A protein and the small-molecule ligand that binds it are described below.
Small molecule (SMILES): CC(=O)N[C@@H]1[C@@H](O)[C@H](O)[C@@H](CO)O[C@H]1O

Binding-site contacts:
Ligand atom C5 contacts residue ASP87 of chain 1.C at 4.3 Å.
Ligand atom C8 contacts residue ASN48 of chain 1.C at 4.4 Å.
Ligand atom C7 contacts residue ARG65 of chain 1.C at 3.5 Å.
Ligand atom C1 contacts residue TYR91 of chain 1.C at 3.8 Å (hydrophobic).
Ligand atom O3 contacts residue ASP87 of chain 1.C at 3.6 Å.
Ligand atom C4 contacts residue ASP87 of chain 1.C at 3.9 Å.
Ligand atom C4 contacts residue ASN48 of chain 1.C at 4.2 Å.
Ligand atom O4 contacts residue ASP87 of chain 1.C at 3.7 Å.
Ligand atom O3 contacts residue ARG65 of chain 1.C at 3.5 Å (salt-bridge).
Ligand atom O4 contacts residue GLY86 of chain 1.C at 3.9 Å.
Ligand atom C8 contacts residue ILE80 of chain 1.C at 3.6 Å (hydrophobic).
Ligand atom N2 contacts residue ASP87 of chain 1.C at 4.4 Å.
Ligand atom C6 contacts residue GLY86 of chain 1.C at 3.7 Å.
Ligand atom O7 contacts residue ASP87 of chain 1.C at 3.0 Å (salt-bridge).
Ligand atom C7 contacts residue ASP87 of chain 1.C at 3.9 Å.
Ligand atom C1 contacts residue ASN48 of chain 1.C at 1.4 Å.
Ligand atom C2 contacts residue ASP87 of chain 1.C at 4.2 Å.
Ligand atom C5 contacts residue ASN48 of chain 1.C at 3.7 Å.
Ligand atom O7 contacts residue ARG65 of chain 1.C at 3.5 Å (salt-bridge).
Ligand atom C3 contacts residue ASP87 of chain 1.C at 3.2 Å.
Ligand atom N2 contacts residue ARG65 of chain 1.C at 4.0 Å.
Ligand atom C7 contacts residue ASN48 of chain 1.C at 3.3 Å.
Ligand atom N2 contacts residue ASP63 of chain 1.C at 3.9 Å.
Ligand atom C2 contacts residue ASN48 of chain 1.C at 2.4 Å.
Ligand atom C7 contacts residue TYR91 of chain 1.C at 3.8 Å (hydrophobic).
Ligand atom C7 contacts residue ASP63 of chain 1.C at 4.2 Å.
Ligand atom C8 contacts residue ARG65 of chain 1.C at 3.7 Å.
Ligand atom O7 contacts residue ASN48 of chain 1.C at 3.6 Å (h-bond).
Ligand atom O3 contacts residue ASP63 of chain 1.C at 3.1 Å (salt-bridge).
Ligand atom O7 contacts residue TYR91 of chain 1.C at 3.0 Å (h-bond).
Ligand atom C4 contacts residue GLY86 of chain 1.C at 4.3 Å.
Ligand atom O5 contacts residue ASN48 of chain 1.C at 2.4 Å (h-bond).
Ligand atom C3 contacts residue ASP63 of chain 1.C at 4.3 Å.
Ligand atom C3 contacts residue ARG65 of chain 1.C at 4.0 Å.
Ligand atom N2 contacts residue ASN48 of chain 1.C at 2.8 Å (h-bond).
Ligand atom C3 contacts residue ASN48 of chain 1.C at 3.7 Å.
Ligand atom C8 contacts residue ASP63 of chain 1.C at 4.3 Å.
Ligand atom C5 contacts residue GLY86 of chain 1.C at 3.5 Å.

Sequence of chain 1.C:
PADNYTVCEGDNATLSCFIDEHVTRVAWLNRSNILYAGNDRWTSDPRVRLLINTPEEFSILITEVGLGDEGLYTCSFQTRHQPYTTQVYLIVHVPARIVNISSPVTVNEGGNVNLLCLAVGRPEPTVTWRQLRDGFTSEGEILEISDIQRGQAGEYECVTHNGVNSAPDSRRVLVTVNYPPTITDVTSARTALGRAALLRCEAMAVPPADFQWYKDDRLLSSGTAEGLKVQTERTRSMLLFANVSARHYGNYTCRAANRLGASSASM